This protein binds this small molecule.
Small molecule (SMILES): CC(=O)N[C@@H]1[C@@H](O)[C@H](O)[C@@H](CO)O[C@H]1O

Binding-site contacts:
Ligand atom O5 contacts residue CYS623 of chain 1.A at 4.0 Å.
Ligand atom C8 contacts residue ASN650 of chain 1.A at 4.3 Å.
Ligand atom C5 contacts residue ASN622 of chain 1.A at 3.7 Å.
Ligand atom C1 contacts residue ASN650 of chain 1.A at 4.0 Å.
Ligand atom C3 contacts residue ASN622 of chain 1.A at 3.8 Å.
Ligand atom O7 contacts residue ASN622 of chain 1.A at 3.2 Å (h-bond).
Ligand atom C5 contacts residue CYS623 of chain 1.A at 4.4 Å (hydrophobic).
Ligand atom C7 contacts residue ASN622 of chain 1.A at 3.3 Å.
Ligand atom C7 contacts residue ASN650 of chain 1.A at 4.2 Å.
Ligand atom N2 contacts residue ASN622 of chain 1.A at 2.9 Å (h-bond).
Ligand atom C8 contacts residue ASN622 of chain 1.A at 4.5 Å.
Ligand atom C1 contacts residue CYS623 of chain 1.A at 4.3 Å (hydrophobic).
Ligand atom N2 contacts residue ASN650 of chain 1.A at 3.2 Å (h-bond).
Ligand atom O5 contacts residue ASN622 of chain 1.A at 2.4 Å (h-bond).
Ligand atom C2 contacts residue ASN650 of chain 1.A at 3.9 Å.
Ligand atom C1 contacts residue ASN622 of chain 1.A at 1.4 Å.
Ligand atom C4 contacts residue ASN622 of chain 1.A at 4.2 Å.
Ligand atom C2 contacts residue ASN622 of chain 1.A at 2.5 Å.
Ligand atom C3 contacts residue ASN650 of chain 1.A at 3.9 Å.

Sequence of chain 1.A:
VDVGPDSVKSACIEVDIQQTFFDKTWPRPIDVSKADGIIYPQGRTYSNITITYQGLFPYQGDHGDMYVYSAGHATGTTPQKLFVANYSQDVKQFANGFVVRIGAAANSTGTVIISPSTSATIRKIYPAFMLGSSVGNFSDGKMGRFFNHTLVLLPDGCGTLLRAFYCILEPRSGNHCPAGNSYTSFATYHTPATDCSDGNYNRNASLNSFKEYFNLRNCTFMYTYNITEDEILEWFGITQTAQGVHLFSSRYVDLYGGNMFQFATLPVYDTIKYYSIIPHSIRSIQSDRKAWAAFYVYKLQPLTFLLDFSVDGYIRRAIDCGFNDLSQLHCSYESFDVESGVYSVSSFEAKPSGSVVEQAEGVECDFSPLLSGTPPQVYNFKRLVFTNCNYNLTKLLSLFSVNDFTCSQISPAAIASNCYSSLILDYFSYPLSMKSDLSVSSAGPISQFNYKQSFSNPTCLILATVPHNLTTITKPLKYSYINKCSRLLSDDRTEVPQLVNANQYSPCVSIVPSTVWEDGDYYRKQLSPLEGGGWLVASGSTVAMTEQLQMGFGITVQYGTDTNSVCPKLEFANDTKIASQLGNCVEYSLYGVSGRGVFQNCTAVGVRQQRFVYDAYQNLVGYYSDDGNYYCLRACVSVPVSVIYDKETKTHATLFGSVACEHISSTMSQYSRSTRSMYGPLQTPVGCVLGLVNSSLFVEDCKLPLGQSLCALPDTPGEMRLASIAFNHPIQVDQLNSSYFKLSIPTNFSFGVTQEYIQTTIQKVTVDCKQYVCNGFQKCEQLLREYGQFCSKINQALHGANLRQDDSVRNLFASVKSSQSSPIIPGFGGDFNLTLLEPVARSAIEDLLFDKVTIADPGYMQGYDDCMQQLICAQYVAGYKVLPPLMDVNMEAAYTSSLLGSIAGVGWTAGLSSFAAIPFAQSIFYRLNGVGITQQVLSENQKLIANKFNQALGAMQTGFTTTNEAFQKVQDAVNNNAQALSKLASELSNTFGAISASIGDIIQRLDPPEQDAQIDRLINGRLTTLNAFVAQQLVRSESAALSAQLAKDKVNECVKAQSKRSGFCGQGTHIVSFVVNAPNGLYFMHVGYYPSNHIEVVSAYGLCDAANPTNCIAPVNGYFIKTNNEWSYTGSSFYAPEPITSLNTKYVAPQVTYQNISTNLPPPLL